Sequence of chain 1.D:
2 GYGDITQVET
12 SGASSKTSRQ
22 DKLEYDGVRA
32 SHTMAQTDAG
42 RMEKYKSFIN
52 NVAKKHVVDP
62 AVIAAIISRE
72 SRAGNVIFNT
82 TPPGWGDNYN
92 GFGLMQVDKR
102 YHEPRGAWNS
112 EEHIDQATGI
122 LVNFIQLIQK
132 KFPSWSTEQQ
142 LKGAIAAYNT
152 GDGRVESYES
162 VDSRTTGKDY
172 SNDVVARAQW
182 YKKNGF

This small molecule binds to this protein.
Small molecule (SMILES): CC(=O)N[C@@H]1[C@@H](O)[C@H](O[C@@H]2O[C@H](CO)[C@@H](O)[C@H](O)[C@H]2NC(C)=O)[C@@H](CO)O[C@H]1O

Binding-site contacts:
Ligand atom C7 contacts residue GLY154 of chain 1.D at 3.7 Å.
Ligand atom C6 contacts residue THR151 of chain 1.D at 3.9 Å.
Ligand atom C8 contacts residue ARG155 of chain 1.D at 3.5 Å.
Ligand atom C8 contacts residue GLY152 of chain 1.D at 3.9 Å.
Ligand atom C7 contacts residue GLY152 of chain 1.D at 3.4 Å.
Ligand atom C7 contacts residue ASP99 of chain 1.D at 3.8 Å.
Ligand atom O7 contacts residue VAL98 of chain 1.D at 3.8 Å.
Ligand atom C1 contacts residue TYR149 of chain 1.D at 3.5 Å (hydrophobic).
Ligand atom C6 contacts residue TYR102 of chain 1.D at 4.0 Å (hydrophobic).
Ligand atom C8 contacts residue TYR149 of chain 1.D at 3.2 Å (hydrophobic).
Ligand atom O6 contacts residue ARG155 of chain 1.D at 2.4 Å (salt-bridge).
Ligand atom C5 contacts residue ASN150 of chain 1.D at 3.9 Å.
Ligand atom C3 contacts residue PHE125 of chain 1.D at 3.9 Å (hydrophobic).
Ligand atom N2 contacts residue GLY152 of chain 1.D at 3.7 Å.
Ligand atom O1 contacts residue ASN150 of chain 1.D at 3.8 Å.
Ligand atom C1 contacts residue ASN150 of chain 1.D at 3.4 Å.
Ligand atom O4 contacts residue PHE125 of chain 1.D at 3.9 Å.
Ligand atom C8 contacts residue THR151 of chain 1.D at 3.5 Å.
Ligand atom C6 contacts residue ARG155 of chain 1.D at 3.1 Å.
Ligand atom C5 contacts residue GLY152 of chain 1.D at 3.9 Å.
Ligand atom C7 contacts residue ASP153 of chain 1.D at 3.9 Å.
Ligand atom N2 contacts residue TYR149 of chain 1.D at 2.9 Å (h-bond).
Ligand atom O6 contacts residue HIS103 of chain 1.D at 3.3 Å.
Ligand atom O6 contacts residue THR151 of chain 1.D at 3.4 Å (h-bond).
Ligand atom O7 contacts residue ASP153 of chain 1.D at 3.0 Å (salt-bridge).
Ligand atom O5 contacts residue ASN150 of chain 1.D at 3.6 Å (h-bond).
Ligand atom O4 contacts residue GLY152 of chain 1.D at 3.5 Å.
Ligand atom C7 contacts residue HIS103 of chain 1.D at 4.0 Å.
Ligand atom O7 contacts residue GLY154 of chain 1.D at 2.9 Å (h-bond).
Ligand atom O3 contacts residue PHE125 of chain 1.D at 3.6 Å.
Ligand atom C2 contacts residue TYR149 of chain 1.D at 3.6 Å (hydrophobic).
Ligand atom O7 contacts residue GLY152 of chain 1.D at 3.2 Å.
Ligand atom C7 contacts residue TYR149 of chain 1.D at 3.8 Å (hydrophobic).
Ligand atom O7 contacts residue ASP99 of chain 1.D at 2.8 Å (salt-bridge).
Ligand atom O1 contacts residue ASP99 of chain 1.D at 3.6 Å.
Ligand atom O3 contacts residue HIS103 of chain 1.D at 3.1 Å (h-bond).
Ligand atom O7 contacts residue HIS103 of chain 1.D at 3.2 Å.
Ligand atom C5 contacts residue THR151 of chain 1.D at 4.0 Å.
Ligand atom C8 contacts residue GLY154 of chain 1.D at 3.9 Å.
Ligand atom C8 contacts residue GLN97 of chain 1.D at 4.0 Å.